Binding-site contacts:
Ligand atom C2 contacts residue ASP212 of chain 1.D at 3.8 Å.
Ligand atom C1 contacts residue MG1 of chain 1.Y at 3.0 Å.
Ligand atom O4 contacts residue ARG210 of chain 1.D at 3.6 Å.
Ligand atom O3 contacts residue MET207 of chain 1.D at 4.2 Å.
Ligand atom C2 contacts residue THR244 of chain 1.D at 3.5 Å.
Ligand atom C2 contacts residue ALA209 of chain 1.D at 3.5 Å (hydrophobic).
Ligand atom O4 contacts residue ASP212 of chain 1.D at 3.9 Å.
Ligand atom C2 contacts residue GLY211 of chain 1.D at 3.8 Å.
Ligand atom O4 contacts residue THR244 of chain 1.D at 2.5 Å (h-bond).
Ligand atom O2 contacts residue ASP212 of chain 1.D at 2.9 Å (salt-bridge).
Ligand atom O3 contacts residue ARG87 of chain 1.D at 4.0 Å.
Ligand atom O3 contacts residue LYS186 of chain 1.D at 3.8 Å.
Ligand atom C1 contacts residue ALA209 of chain 1.D at 3.8 Å (hydrophobic).
Ligand atom C1 contacts residue GLU188 of chain 1.D at 3.9 Å.
Ligand atom O1 contacts residue ASP212 of chain 1.D at 4.1 Å.
Ligand atom C2 contacts residue ARG210 of chain 1.D at 4.5 Å.
Ligand atom O4 contacts residue MG1 of chain 1.Y at 4.2 Å.
Ligand atom C1 contacts residue THR244 of chain 1.D at 4.0 Å.
Ligand atom C1 contacts residue LYS186 of chain 1.D at 3.6 Å.
Ligand atom O4 contacts residue GLY211 of chain 1.D at 2.9 Å (h-bond).
Ligand atom O1 contacts residue MG1 of chain 1.Y at 2.2 Å.
Ligand atom O1 contacts residue GLU188 of chain 1.D at 3.4 Å (salt-bridge).
Ligand atom O2 contacts residue GLU188 of chain 1.D at 3.0 Å (salt-bridge).
Ligand atom O3 contacts residue ALA209 of chain 1.D at 4.2 Å.
Ligand atom C2 contacts residue GLU188 of chain 1.D at 3.7 Å.
Ligand atom O3 contacts residue MG1 of chain 1.Y at 4.3 Å.
Ligand atom O3 contacts residue THR244 of chain 1.D at 3.5 Å (h-bond).
Ligand atom O2 contacts residue MG1 of chain 1.Y at 2.2 Å.
Ligand atom O4 contacts residue ALA209 of chain 1.D at 3.4 Å.
Ligand atom C2 contacts residue MG1 of chain 1.Y at 3.0 Å.
Ligand atom O2 contacts residue GLY211 of chain 1.D at 3.7 Å.
Ligand atom O3 contacts residue MET276 of chain 1.D at 3.9 Å.
Ligand atom O2 contacts residue ALA209 of chain 1.D at 3.9 Å.
Ligand atom O1 contacts residue LYS186 of chain 1.D at 2.8 Å (salt-bridge).
Ligand atom O1 contacts residue ALA209 of chain 1.D at 4.2 Å.

The protein below binds the small molecule below.
Small molecule (SMILES): O=C([O-])C(=O)[O-]

Sequence of chain 1.D:
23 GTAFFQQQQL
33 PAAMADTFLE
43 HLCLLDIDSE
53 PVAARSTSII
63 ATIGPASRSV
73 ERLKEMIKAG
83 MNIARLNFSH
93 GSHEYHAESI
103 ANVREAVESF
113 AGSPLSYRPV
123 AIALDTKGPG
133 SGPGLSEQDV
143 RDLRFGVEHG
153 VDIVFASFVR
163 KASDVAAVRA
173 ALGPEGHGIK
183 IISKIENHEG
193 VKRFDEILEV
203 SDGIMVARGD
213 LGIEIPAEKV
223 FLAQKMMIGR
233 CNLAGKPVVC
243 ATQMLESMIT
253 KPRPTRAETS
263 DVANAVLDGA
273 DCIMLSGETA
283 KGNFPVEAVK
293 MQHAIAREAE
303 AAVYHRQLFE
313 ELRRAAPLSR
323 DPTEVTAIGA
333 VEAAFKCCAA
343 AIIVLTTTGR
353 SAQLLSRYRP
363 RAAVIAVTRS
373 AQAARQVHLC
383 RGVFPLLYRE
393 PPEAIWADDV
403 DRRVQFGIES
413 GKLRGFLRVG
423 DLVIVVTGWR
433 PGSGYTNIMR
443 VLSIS